Binding-site contacts:
Ligand atom CA contacts residue GLY25 of chain 1.V at 3.5 Å.
Ligand atom CZ2 contacts residue ILE53 of chain 1.U at 3.9 Å (hydrophobic).
Ligand atom N contacts residue THR23 of chain 1.V at 2.8 Å (h-bond).
Ligand atom OXT contacts residue GLY25 of chain 1.V at 4.0 Å.
Ligand atom OXT contacts residue HIS31 of chain 1.U at 3.9 Å.
Ligand atom OXT contacts residue THR47 of chain 1.U at 2.4 Å (h-bond).
Ligand atom CD1 contacts residue SER51 of chain 1.V at 3.5 Å.
Ligand atom CZ3 contacts residue GLY21 of chain 1.U at 3.6 Å.
Ligand atom CA contacts residue THR28 of chain 1.V at 3.3 Å.
Ligand atom CD1 contacts residue GLN45 of chain 1.U at 3.5 Å.
Ligand atom C contacts residue SER51 of chain 1.V at 3.6 Å.
Ligand atom CA contacts residue SER51 of chain 1.V at 3.9 Å.
Ligand atom N contacts residue GLY25 of chain 1.V at 2.7 Å (h-bond).
Ligand atom N contacts residue ASP27 of chain 1.V at 3.0 Å (salt-bridge).
Ligand atom O contacts residue SER51 of chain 1.V at 3.0 Å (h-bond).
Ligand atom CE2 contacts residue ALA44 of chain 1.U at 4.0 Å (hydrophobic).
Ligand atom O contacts residue ARG24 of chain 1.V at 3.6 Å.
Ligand atom CB contacts residue THR23 of chain 1.V at 3.8 Å.
Ligand atom CA contacts residue THR23 of chain 1.V at 3.9 Å.
Ligand atom CE3 contacts residue HIS32 of chain 1.U at 3.9 Å.
Ligand atom O contacts residue GLY25 of chain 1.V at 3.1 Å (h-bond).
Ligand atom CZ3 contacts residue HIS32 of chain 1.U at 4.0 Å.
Ligand atom O contacts residue THR47 of chain 1.U at 3.4 Å (h-bond).
Ligand atom CB contacts residue SER51 of chain 1.V at 3.4 Å.
Ligand atom C contacts residue THR47 of chain 1.U at 3.3 Å.
Ligand atom C contacts residue GLY25 of chain 1.V at 3.4 Å.
Ligand atom N contacts residue THR28 of chain 1.V at 2.9 Å (h-bond).
Ligand atom NE1 contacts residue ALA44 of chain 1.U at 3.8 Å.
Ligand atom CZ2 contacts residue ALA44 of chain 1.U at 3.9 Å (hydrophobic).
Ligand atom N contacts residue ARG24 of chain 1.V at 3.8 Å.
Ligand atom C contacts residue THR50 of chain 1.U at 3.9 Å.
Ligand atom CG contacts residue SER51 of chain 1.V at 3.9 Å.
Ligand atom OXT contacts residue HIS49 of chain 1.U at 3.7 Å.
Ligand atom NE1 contacts residue GLN45 of chain 1.U at 2.8 Å (h-bond).
Ligand atom CE2 contacts residue GLN45 of chain 1.U at 3.9 Å.
Ligand atom CH2 contacts residue GLY21 of chain 1.U at 3.6 Å.
Ligand atom OXT contacts residue THR50 of chain 1.U at 2.8 Å (h-bond).
Ligand atom CB contacts residue THR28 of chain 1.V at 3.5 Å.
Ligand atom CZ2 contacts residue THR50 of chain 1.U at 3.9 Å.
Ligand atom CD1 contacts residue THR47 of chain 1.U at 3.7 Å.

A small-molecule ligand and the protein it binds are described below.
Small molecule (SMILES): N[C@@H](Cc1c[nH]c2ccccc12)C(=O)O

Sequence of chain 1.V:
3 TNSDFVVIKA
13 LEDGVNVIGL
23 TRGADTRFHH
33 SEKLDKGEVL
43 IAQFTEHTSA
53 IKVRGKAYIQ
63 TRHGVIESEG

Sequence of chain 1.U:
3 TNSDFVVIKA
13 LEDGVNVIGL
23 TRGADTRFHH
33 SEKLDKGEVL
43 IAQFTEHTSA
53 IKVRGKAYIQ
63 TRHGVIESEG